Binding-site contacts:
Ligand atom C1 contacts residue PHE21 of chain 2.A at 4.5 Å (hydrophobic).
Ligand atom C4 contacts residue PHE21 of chain 2.A at 3.6 Å (hydrophobic).
Ligand atom C5 contacts residue VAL59 of chain 2.A at 3.7 Å (hydrophobic).
Ligand atom O1 contacts residue VAL59 of chain 2.A at 3.8 Å.
Ligand atom BR4 contacts residue HEM1 of chain 2.C at 3.9 Å.
Ligand atom O1 contacts residue PHE35 of chain 2.A at 4.0 Å.
Ligand atom C4 contacts residue PHE35 of chain 2.A at 4.2 Å (hydrophobic).
Ligand atom C6 contacts residue PHE35 of chain 2.A at 3.2 Å (hydrophobic).
Ligand atom C1 contacts residue PHE35 of chain 2.A at 3.6 Å (hydrophobic).
Ligand atom C1 contacts residue ASP55 of chain 2.A at 4.4 Å.
Ligand atom C5 contacts residue HEM1 of chain 2.C at 3.4 Å.
Ligand atom O1 contacts residue TYR38 of chain 2.A at 4.3 Å.
Ligand atom C6 contacts residue VAL59 of chain 2.A at 3.4 Å (hydrophobic).
Ligand atom C2 contacts residue VAL59 of chain 2.A at 3.4 Å (hydrophobic).
Ligand atom C6 contacts residue HEM1 of chain 2.C at 3.4 Å.
Ligand atom BR4 contacts residue PHE21 of chain 2.A at 3.9 Å.
Ligand atom C5 contacts residue PHE21 of chain 2.A at 4.3 Å (hydrophobic).
Ligand atom C2 contacts residue THR56 of chain 2.A at 4.0 Å.
Ligand atom C4 contacts residue HEM1 of chain 2.C at 4.3 Å.
Ligand atom C2 contacts residue PHE21 of chain 2.A at 3.9 Å (hydrophobic).
Ligand atom BR4 contacts residue VAL59 of chain 2.A at 3.9 Å.
Ligand atom C4 contacts residue VAL59 of chain 2.A at 3.6 Å (hydrophobic).
Ligand atom C5 contacts residue PHE35 of chain 2.A at 3.6 Å (hydrophobic).
Ligand atom O1 contacts residue ASP55 of chain 2.A at 4.0 Å.
Ligand atom O1 contacts residue HEM1 of chain 2.C at 3.6 Å.
Ligand atom C1 contacts residue VAL59 of chain 2.A at 3.3 Å (hydrophobic).
Ligand atom BR4 contacts residue LEU100 of chain 2.A at 3.7 Å.
Ligand atom C3 contacts residue VAL59 of chain 2.A at 3.7 Å (hydrophobic).
Ligand atom C2 contacts residue ASP55 of chain 2.A at 4.4 Å.
Ligand atom C3 contacts residue PHE21 of chain 2.A at 3.3 Å (hydrophobic).
Ligand atom C2 contacts residue PHE35 of chain 2.A at 4.3 Å (hydrophobic).

Sequence of chain 2.A:
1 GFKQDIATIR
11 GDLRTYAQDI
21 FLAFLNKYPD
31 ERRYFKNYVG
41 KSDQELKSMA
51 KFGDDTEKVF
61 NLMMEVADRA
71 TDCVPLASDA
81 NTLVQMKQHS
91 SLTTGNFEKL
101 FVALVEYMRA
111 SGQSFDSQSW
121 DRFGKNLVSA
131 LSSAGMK

The small molecule below binds the protein below.
Small molecule (SMILES): Oc1ccc(Br)cc1